Binding-site contacts:
Ligand atom N6 contacts residue THR59 of chain 13.C at 2.9 Å (h-bond).
Ligand atom OP2 contacts residue ARG49 of chain 12.D at 2.4 Å (salt-bridge).
Ligand atom C5' contacts residue TYR85 of chain 13.C at 3.1 Å (hydrophobic).
Ligand atom O4' contacts residue LYS61 of chain 13.C at 3.1 Å (salt-bridge).
Ligand atom P contacts residue TYR85 of chain 13.C at 3.5 Å.
Ligand atom P contacts residue ARG49 of chain 12.D at 2.9 Å.
Ligand atom C4 contacts residue TYR85 of chain 13.C at 3.5 Å (hydrophobic).
Ligand atom C4' contacts residue TYR85 of chain 13.C at 3.3 Å (hydrophobic).
Ligand atom O2 contacts residue ASN87 of chain 13.C at 3.2 Å (h-bond).
Ligand atom N1 contacts residue SER47 of chain 13.C at 2.7 Å (h-bond).
Ligand atom OP2 contacts residue LYS57 of chain 12.D at 3.4 Å.
Ligand atom O2' contacts residue TYR85 of chain 13.C at 3.5 Å.
Ligand atom C2' contacts residue TYR85 of chain 13.C at 3.4 Å (hydrophobic).
Ligand atom OP1 contacts residue SER52 of chain 12.D at 3.0 Å.
Ligand atom N1 contacts residue TYR85 of chain 13.C at 3.6 Å.
Ligand atom P contacts residue SER51 of chain 12.D at 3.4 Å.
Ligand atom C5 contacts residue TYR85 of chain 13.C at 3.5 Å (hydrophobic).
Ligand atom OP1 contacts residue ARG49 of chain 12.D at 2.5 Å (salt-bridge).
Ligand atom O2' contacts residue GLU63 of chain 13.C at 3.0 Å (salt-bridge).
Ligand atom OP2 contacts residue LYS57 of chain 12.D at 2.7 Å (salt-bridge).
Ligand atom N1 contacts residue THR59 of chain 13.C at 3.6 Å.
Ligand atom C5' contacts residue SER51 of chain 12.D at 3.5 Å.
Ligand atom N6 contacts residue CYS46 of chain 13.C at 3.4 Å (h-bond).
Ligand atom OP2 contacts residue ASN55 of chain 12.D at 3.2 Å (h-bond).
Ligand atom C2' contacts residue GLU63 of chain 13.C at 3.5 Å.
Ligand atom O3' contacts residue TYR85 of chain 13.C at 3.6 Å.
Ligand atom OP2 contacts residue SER51 of chain 12.D at 3.2 Å (h-bond).
Ligand atom N6 contacts residue THR45 of chain 13.C at 2.9 Å (h-bond).
Ligand atom OP2 contacts residue LYS43 of chain 13.C at 3.2 Å (salt-bridge).
Ligand atom OP1 contacts residue SER51 of chain 12.D at 2.7 Å (h-bond).
Ligand atom N7 contacts residue THR45 of chain 13.C at 2.6 Å (h-bond).
Ligand atom OP2 contacts residue TYR85 of chain 13.C at 2.5 Å (h-bond).
Ligand atom OP1 contacts residue ASN55 of chain 12.D at 3.3 Å (h-bond).
Ligand atom C6 contacts residue TYR85 of chain 13.C at 3.5 Å (hydrophobic).
Ligand atom C2 contacts residue SER47 of chain 13.C at 3.0 Å.
Ligand atom C5 contacts residue THR45 of chain 13.C at 3.3 Å.
Ligand atom O3' contacts residue SER51 of chain 12.D at 3.5 Å (h-bond).
Ligand atom C3' contacts residue TYR85 of chain 13.C at 3.3 Å (hydrophobic).
Ligand atom OP1 contacts residue SER51 of chain 12.D at 3.3 Å.
Ligand atom C6 contacts residue THR45 of chain 13.C at 3.5 Å.

This small molecule binds to this protein.
Small molecule (SMILES): Nc1ccn([C@@H]2O[C@H](CO[P](=O)(O)O[C@H]3[C@@H](O)[C@H](n4ccc(N)nc4=O)O[C@@H]3CO[P](=O)(O)O[C@H]3[C@@H](O)[C@H](n4cnc5c(N)ncnc54)O[C@@H]3CO[P](=O)(O)O[C@H]3[C@@H](O)[C@H](n4ccc(N)nc4=O)O[C@@H]3CO[P](=O)(O)O[C@H]3[C@@H](O)[C@H](n4ccc(=O)[nH]c4=O)O[C@@H]3CO[P](=O)(O)O[C@H]3[C@@H](O)[C@H](n4cnc5c(N)ncnc54)O[C@@H]3CO[P](=O)(O)O[C@H]3[C@@H](O)[C@H](n4cnc5c(=O)nc(N)[nH]c54)O[C@@H]3CO[P](=O)(O)O[C@H]3[C@@H](O)[C@H](n4cnc5c(=O)nc(N)[nH]c54)O[C@@H]3CO)[C@@H](O)[C@H]2O)c(=O)n1

Sequence of chain 13.C:
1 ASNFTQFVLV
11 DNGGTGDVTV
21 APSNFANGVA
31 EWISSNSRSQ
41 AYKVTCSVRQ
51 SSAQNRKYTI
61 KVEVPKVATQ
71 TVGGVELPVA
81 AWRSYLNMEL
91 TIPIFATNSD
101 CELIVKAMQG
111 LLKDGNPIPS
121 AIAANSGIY

Sequence of chain 12.D:
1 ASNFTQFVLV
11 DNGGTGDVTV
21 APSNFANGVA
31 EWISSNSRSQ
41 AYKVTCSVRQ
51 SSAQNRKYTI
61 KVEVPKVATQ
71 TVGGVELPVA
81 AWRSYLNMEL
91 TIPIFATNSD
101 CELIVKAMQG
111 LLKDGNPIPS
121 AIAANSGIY